The small molecule below binds the protein below.
Small molecule (SMILES): c1ccc(-c2ccccc2)cc1

Binding-site contacts:
Ligand atom C17 contacts residue HIS233 of chain 1.I at 3.9 Å.
Ligand atom C13 contacts residue HIS233 of chain 1.I at 3.5 Å.
Ligand atom C5 contacts residue VAL287 of chain 1.I at 4.3 Å (hydrophobic).
Ligand atom C13 contacts residue PHE227 of chain 1.I at 3.9 Å (hydrophobic).
Ligand atom C13 contacts residue HIS323 of chain 1.I at 3.9 Å.
Ligand atom C14 contacts residue LEU333 of chain 1.I at 3.7 Å (hydrophobic).
Ligand atom C16 contacts residue HIS233 of chain 1.I at 4.2 Å.
Ligand atom C6 contacts residue ILE336 of chain 1.I at 4.3 Å (hydrophobic).
Ligand atom C12 contacts residue GLN226 of chain 1.I at 3.7 Å.
Ligand atom C5 contacts residue SER283 of chain 1.I at 3.8 Å.
Ligand atom C14 contacts residue GLN226 of chain 1.I at 3.9 Å.
Ligand atom C1 contacts residue ALA234 of chain 1.I at 4.2 Å (hydrophobic).
Ligand atom C4 contacts residue ILE336 of chain 1.I at 4.3 Å (hydrophobic).
Ligand atom C4 contacts residue GLY321 of chain 1.I at 4.0 Å.
Ligand atom C14 contacts residue PHE227 of chain 1.I at 3.8 Å (hydrophobic).
Ligand atom C12 contacts residue HIS233 of chain 1.I at 3.5 Å.
Ligand atom C2 contacts residue ALA234 of chain 1.I at 4.4 Å (hydrophobic).
Ligand atom C5 contacts residue ILE336 of chain 1.I at 4.0 Å (hydrophobic).
Ligand atom C17 contacts residue MET231 of chain 1.I at 3.9 Å (hydrophobic).
Ligand atom C17 contacts residue ASP230 of chain 1.I at 4.0 Å.
Ligand atom C14 contacts residue HIS233 of chain 1.I at 3.8 Å.
Ligand atom C6 contacts residue SER283 of chain 1.I at 4.3 Å.
Ligand atom C16 contacts residue HIS323 of chain 1.I at 4.3 Å.
Ligand atom C15 contacts residue HIS233 of chain 1.I at 4.2 Å.
Ligand atom C6 contacts residue VAL287 of chain 1.I at 4.1 Å (hydrophobic).
Ligand atom C6 contacts residue PHE384 of chain 1.I at 4.0 Å (hydrophobic).
Ligand atom C16 contacts residue LEU333 of chain 1.I at 3.8 Å (hydrophobic).
Ligand atom C2 contacts residue LEU333 of chain 1.I at 4.3 Å (hydrophobic).
Ligand atom C15 contacts residue LEU333 of chain 1.I at 3.4 Å (hydrophobic).
Ligand atom C13 contacts residue LEU333 of chain 1.I at 4.4 Å (hydrophobic).
Ligand atom C6 contacts residue PHE378 of chain 1.I at 4.4 Å (hydrophobic).
Ligand atom C13 contacts residue ASP230 of chain 1.I at 4.0 Å.
Ligand atom C12 contacts residue MET231 of chain 1.I at 4.3 Å (hydrophobic).
Ligand atom C13 contacts residue GLN226 of chain 1.I at 3.4 Å.
Ligand atom C17 contacts residue HIS323 of chain 1.I at 3.7 Å.
Ligand atom C12 contacts residue HIS323 of chain 1.I at 3.5 Å.
Ligand atom C1 contacts residue PHE378 of chain 1.I at 4.3 Å (hydrophobic).
Ligand atom C4 contacts residue MET231 of chain 1.I at 4.2 Å (hydrophobic).
Ligand atom C3 contacts residue MET231 of chain 1.I at 3.7 Å (hydrophobic).
Ligand atom C12 contacts residue ASP230 of chain 1.I at 3.3 Å.

Sequence of chain 1.I:
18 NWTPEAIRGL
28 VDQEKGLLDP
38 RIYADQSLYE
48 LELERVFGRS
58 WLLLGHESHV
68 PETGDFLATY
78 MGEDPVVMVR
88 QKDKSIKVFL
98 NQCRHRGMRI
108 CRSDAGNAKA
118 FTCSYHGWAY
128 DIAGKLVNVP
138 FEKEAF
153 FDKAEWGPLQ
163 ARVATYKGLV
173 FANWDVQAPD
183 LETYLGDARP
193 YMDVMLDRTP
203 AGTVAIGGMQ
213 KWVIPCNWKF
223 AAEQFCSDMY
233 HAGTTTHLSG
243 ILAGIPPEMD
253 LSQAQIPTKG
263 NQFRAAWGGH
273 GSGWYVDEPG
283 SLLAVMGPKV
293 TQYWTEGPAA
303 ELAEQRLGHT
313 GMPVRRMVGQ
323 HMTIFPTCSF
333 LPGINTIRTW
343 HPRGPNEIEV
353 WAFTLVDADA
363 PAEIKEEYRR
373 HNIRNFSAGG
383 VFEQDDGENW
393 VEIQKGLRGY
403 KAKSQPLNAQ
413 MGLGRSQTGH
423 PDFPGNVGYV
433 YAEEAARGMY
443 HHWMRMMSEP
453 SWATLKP